The protein below binds the small molecule below.
Small molecule (SMILES): CC(=O)N[C@H]1[C@H](O[C@H]2[C@H](O)[C@@H](NC(C)=O)CO[C@@H]2CO)O[C@H](CO)[C@@H](O)[C@@H]1O

Binding-site contacts:
Ligand atom N2 contacts residue GLN580 of chain 1.A at 3.0 Å (h-bond).
Ligand atom C8 contacts residue ASN331 of chain 1.A at 4.2 Å.
Ligand atom C3 contacts residue GLN580 of chain 1.A at 3.7 Å.
Ligand atom C8 contacts residue PRO579 of chain 1.A at 4.2 Å (hydrophobic).
Ligand atom C3 contacts residue ASN331 of chain 1.A at 3.8 Å.
Ligand atom C2 contacts residue ASN331 of chain 1.A at 2.4 Å.
Ligand atom C4 contacts residue ASN331 of chain 1.A at 4.2 Å.
Ligand atom O3 contacts residue GLN580 of chain 1.A at 4.2 Å.
Ligand atom C8 contacts residue GLN580 of chain 1.A at 3.8 Å.
Ligand atom C2 contacts residue GLN580 of chain 1.A at 3.8 Å.
Ligand atom O5 contacts residue ASN331 of chain 1.A at 2.4 Å (h-bond).
Ligand atom C7 contacts residue GLN580 of chain 1.A at 3.9 Å.
Ligand atom C1 contacts residue GLN580 of chain 1.A at 4.1 Å.
Ligand atom C7 contacts residue ASN331 of chain 1.A at 3.1 Å.
Ligand atom C5 contacts residue ASN331 of chain 1.A at 3.7 Å.
Ligand atom C8 contacts residue LEU582 of chain 1.A at 3.6 Å (hydrophobic).
Ligand atom N2 contacts residue ASN331 of chain 1.A at 2.8 Å (h-bond).
Ligand atom O7 contacts residue ASN331 of chain 1.A at 2.9 Å (h-bond).
Ligand atom C1 contacts residue ASN331 of chain 1.A at 1.4 Å.

Sequence of chain 1.A:
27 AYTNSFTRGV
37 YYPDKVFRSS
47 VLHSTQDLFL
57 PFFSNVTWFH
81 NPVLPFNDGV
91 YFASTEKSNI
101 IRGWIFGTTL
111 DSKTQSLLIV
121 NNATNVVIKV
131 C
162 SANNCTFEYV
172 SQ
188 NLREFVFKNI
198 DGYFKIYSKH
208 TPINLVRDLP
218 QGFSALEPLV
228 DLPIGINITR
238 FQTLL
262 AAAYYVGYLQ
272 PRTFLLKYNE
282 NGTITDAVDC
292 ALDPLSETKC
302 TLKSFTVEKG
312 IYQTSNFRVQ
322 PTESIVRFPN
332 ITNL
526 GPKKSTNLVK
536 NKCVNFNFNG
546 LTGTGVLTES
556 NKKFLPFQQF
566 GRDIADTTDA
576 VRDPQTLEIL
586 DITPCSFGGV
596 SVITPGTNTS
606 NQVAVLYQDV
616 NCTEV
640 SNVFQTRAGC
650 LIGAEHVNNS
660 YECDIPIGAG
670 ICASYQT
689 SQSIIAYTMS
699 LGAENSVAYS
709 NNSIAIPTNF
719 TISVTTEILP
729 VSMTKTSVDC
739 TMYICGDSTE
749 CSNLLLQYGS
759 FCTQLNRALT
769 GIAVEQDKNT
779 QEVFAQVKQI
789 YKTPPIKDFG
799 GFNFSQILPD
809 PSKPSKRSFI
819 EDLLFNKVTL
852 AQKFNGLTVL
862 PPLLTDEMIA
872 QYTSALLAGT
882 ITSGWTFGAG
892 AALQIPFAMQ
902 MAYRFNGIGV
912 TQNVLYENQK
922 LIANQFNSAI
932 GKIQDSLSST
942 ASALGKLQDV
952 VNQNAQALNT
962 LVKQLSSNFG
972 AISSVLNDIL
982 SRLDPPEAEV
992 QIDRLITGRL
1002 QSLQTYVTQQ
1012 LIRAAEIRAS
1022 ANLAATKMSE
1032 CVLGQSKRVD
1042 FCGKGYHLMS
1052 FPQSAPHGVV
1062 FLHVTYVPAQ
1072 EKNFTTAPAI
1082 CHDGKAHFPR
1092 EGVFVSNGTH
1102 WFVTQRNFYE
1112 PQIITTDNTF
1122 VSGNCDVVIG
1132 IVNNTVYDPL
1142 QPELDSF